Sequence of chain 12.C:
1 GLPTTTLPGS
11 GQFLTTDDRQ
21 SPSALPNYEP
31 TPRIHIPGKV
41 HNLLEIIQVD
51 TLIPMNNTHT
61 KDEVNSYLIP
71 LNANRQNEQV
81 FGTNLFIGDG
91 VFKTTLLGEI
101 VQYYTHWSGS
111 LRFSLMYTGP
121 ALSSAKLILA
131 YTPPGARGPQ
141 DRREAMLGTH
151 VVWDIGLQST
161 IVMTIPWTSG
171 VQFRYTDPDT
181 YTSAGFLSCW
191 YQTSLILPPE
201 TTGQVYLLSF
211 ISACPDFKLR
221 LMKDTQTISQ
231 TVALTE

Binding-site contacts:
Ligand atom C4C contacts residue TYR152 of chain 12.A at 3.8 Å (hydrophobic).
Ligand atom C5B contacts residue LEU106 of chain 12.A at 3.7 Å (hydrophobic).
Ligand atom O1B contacts residue ILE104 of chain 12.A at 3.8 Å.
Ligand atom C3 contacts residue PHE186 of chain 12.A at 3.8 Å (hydrophobic).
Ligand atom C31 contacts residue SER175 of chain 12.A at 3.6 Å.
Ligand atom C6C contacts residue MET221 of chain 12.A at 3.7 Å (hydrophobic).
Ligand atom C1C contacts residue TYR152 of chain 12.A at 4.0 Å (hydrophobic).
Ligand atom C4 contacts residue MET224 of chain 12.A at 3.8 Å (hydrophobic).
Ligand atom C1B contacts residue MET221 of chain 12.A at 4.0 Å (hydrophobic).
Ligand atom O1 contacts residue TYR152 of chain 12.A at 3.9 Å.
Ligand atom C3B contacts residue MET221 of chain 12.A at 4.0 Å (hydrophobic).
Ligand atom C7C contacts residue TYR197 of chain 12.A at 3.8 Å (hydrophobic).
Ligand atom N2 contacts residue PRO174 of chain 12.A at 3.9 Å.
Ligand atom C5 contacts residue TYR152 of chain 12.A at 3.8 Å (hydrophobic).
Ligand atom C31 contacts residue ALA150 of chain 12.A at 3.5 Å (hydrophobic).
Ligand atom N2 contacts residue PHE186 of chain 12.A at 3.7 Å.
Ligand atom C2C contacts residue VAL188 of chain 12.A at 3.2 Å (hydrophobic).
Ligand atom C4 contacts residue TYR152 of chain 12.A at 3.9 Å (hydrophobic).
Ligand atom C31 contacts residue PRO174 of chain 12.A at 3.4 Å (hydrophobic).
Ligand atom O1B contacts residue TYR128 of chain 12.A at 3.9 Å.
Ligand atom C31 contacts residue VAL176 of chain 12.A at 3.3 Å (hydrophobic).
Ligand atom C5 contacts residue PHE186 of chain 12.A at 3.5 Å (hydrophobic).
Ligand atom C3C contacts residue VAL188 of chain 12.A at 3.3 Å (hydrophobic).
Ligand atom N2 contacts residue ALA24 of chain 12.C at 3.4 Å.
Ligand atom C6B contacts residue TYR197 of chain 12.A at 3.6 Å (hydrophobic).
Ligand atom C5C contacts residue TYR128 of chain 12.A at 3.5 Å (hydrophobic).
Ligand atom C7C contacts residue TYR128 of chain 12.A at 3.6 Å (hydrophobic).
Ligand atom C4C contacts residue ILE104 of chain 12.A at 3.7 Å (hydrophobic).
Ligand atom C5B contacts residue TYR197 of chain 12.A at 3.7 Å (hydrophobic).
Ligand atom CM1 contacts residue SER107 of chain 12.A at 3.6 Å.
Ligand atom C4 contacts residue PHE186 of chain 12.A at 3.6 Å (hydrophobic).
Ligand atom C5C contacts residue ILE104 of chain 12.A at 3.5 Å (hydrophobic).
Ligand atom O1B contacts residue MET221 of chain 12.A at 3.4 Å.
Ligand atom C2B contacts residue MET221 of chain 12.A at 3.6 Å (hydrophobic).
Ligand atom O1 contacts residue VAL188 of chain 12.A at 3.8 Å.
Ligand atom C6C contacts residue VAL191 of chain 12.A at 3.2 Å (hydrophobic).
Ligand atom O1 contacts residue ALA24 of chain 12.C at 3.6 Å.
Ligand atom C3C contacts residue TYR128 of chain 12.A at 3.9 Å (hydrophobic).
Ligand atom C3 contacts residue PRO174 of chain 12.A at 3.8 Å (hydrophobic).
Ligand atom O1 contacts residue PHE186 of chain 12.A at 3.5 Å.

Sequence of chain 12.A:
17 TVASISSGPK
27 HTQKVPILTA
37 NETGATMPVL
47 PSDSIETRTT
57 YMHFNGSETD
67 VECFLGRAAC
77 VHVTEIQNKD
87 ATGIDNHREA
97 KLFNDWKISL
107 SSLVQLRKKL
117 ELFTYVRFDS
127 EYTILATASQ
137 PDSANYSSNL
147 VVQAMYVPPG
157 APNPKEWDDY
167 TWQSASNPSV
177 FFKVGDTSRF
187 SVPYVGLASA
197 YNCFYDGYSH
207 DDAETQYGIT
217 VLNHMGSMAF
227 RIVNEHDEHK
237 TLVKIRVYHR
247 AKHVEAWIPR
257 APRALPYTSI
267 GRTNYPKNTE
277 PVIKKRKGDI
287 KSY

This protein binds this small molecule.
Small molecule (SMILES): Cc1cc(CCCCCCCOc2ccc(C3=N[C@@H](C)CO3)cc2)on1